Sequence of chain 1.G:
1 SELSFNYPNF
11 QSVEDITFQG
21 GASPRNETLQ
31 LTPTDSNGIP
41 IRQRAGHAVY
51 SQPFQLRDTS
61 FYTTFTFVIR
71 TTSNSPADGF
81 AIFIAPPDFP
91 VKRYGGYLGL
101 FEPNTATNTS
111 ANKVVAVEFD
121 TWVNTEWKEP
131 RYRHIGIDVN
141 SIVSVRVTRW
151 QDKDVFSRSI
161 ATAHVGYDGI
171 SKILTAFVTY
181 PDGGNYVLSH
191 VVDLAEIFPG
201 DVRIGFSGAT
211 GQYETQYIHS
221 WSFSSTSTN

Binding-site contacts:
Ligand atom N contacts residue GLU126 of chain 1.G at 2.8 Å (salt-bridge).
Ligand atom O contacts residue A2G1 of chain 1.FA at 3.9 Å.
Ligand atom C contacts residue GLU126 of chain 1.G at 3.8 Å.
Ligand atom O contacts residue A2G1 of chain 1.FA at 3.9 Å.
Ligand atom CA contacts residue THR125 of chain 1.G at 3.8 Å.
Ligand atom C contacts residue GLU126 of chain 1.G at 3.7 Å.
Ligand atom OG1 contacts residue A2G1 of chain 1.FA at 1.3 Å.
Ligand atom OG contacts residue A2G1 of chain 1.FA at 3.3 Å.
Ligand atom CB contacts residue PRO103 of chain 1.G at 4.3 Å (hydrophobic).
Ligand atom CG2 contacts residue TRP122 of chain 1.G at 3.6 Å (hydrophobic).
Ligand atom O contacts residue TRP122 of chain 1.G at 4.3 Å.
Ligand atom CA contacts residue GLU126 of chain 1.G at 4.2 Å.
Ligand atom C contacts residue GLU126 of chain 1.G at 4.3 Å.
Ligand atom CG1 contacts residue GLU126 of chain 1.G at 3.9 Å.
Ligand atom O contacts residue THR125 of chain 1.G at 3.6 Å (h-bond).
Ligand atom OG1 contacts residue GLU126 of chain 1.G at 3.6 Å (salt-bridge).
Ligand atom CG2 contacts residue THR125 of chain 1.G at 3.6 Å.
Ligand atom C contacts residue A2G1 of chain 1.FA at 3.6 Å.
Ligand atom CG2 contacts residue A2G1 of chain 1.FA at 3.6 Å.
Ligand atom N contacts residue THR125 of chain 1.G at 3.8 Å.
Ligand atom N contacts residue A2G1 of chain 1.FA at 4.0 Å.
Ligand atom N contacts residue GLU126 of chain 1.G at 3.1 Å (salt-bridge).
Ligand atom CA contacts residue A2G1 of chain 1.FA at 3.6 Å.
Ligand atom CA contacts residue THR125 of chain 1.G at 4.2 Å.
Ligand atom CB contacts residue A2G1 of chain 1.FA at 2.5 Å.
Ligand atom CA contacts residue GLU126 of chain 1.G at 3.6 Å.
Ligand atom C contacts residue THR125 of chain 1.G at 3.6 Å.
Ligand atom C contacts residue A2G1 of chain 1.FA at 4.4 Å.
Ligand atom CA contacts residue GLU126 of chain 1.G at 3.6 Å.
Ligand atom CB contacts residue A2G1 of chain 1.FA at 3.6 Å.
Ligand atom CB contacts residue GLU126 of chain 1.G at 4.1 Å.
Ligand atom CB contacts residue GLU126 of chain 1.G at 4.3 Å.
Ligand atom N contacts residue THR125 of chain 1.G at 3.9 Å.
Ligand atom CA contacts residue A2G1 of chain 1.FA at 4.4 Å.
Ligand atom CG2 contacts residue GLU126 of chain 1.G at 4.5 Å.
Ligand atom N contacts residue A2G1 of chain 1.FA at 4.3 Å.
Ligand atom CB contacts residue TYR97 of chain 1.G at 3.4 Å (hydrophobic).
Ligand atom O contacts residue GLU126 of chain 1.G at 3.4 Å.

A small-molecule ligand and the protein it binds are described below.
Small molecule (SMILES): CC(=O)NCC(=O)N[C@H](C(=O)N[C@H](C(=O)N[C@@H](CO)C(=O)N[C@@H](C)C=O)[C@@H](C)O)C(C)C